Binding-site contacts:
Ligand atom O2' contacts residue ASP50 of chain 1.A at 3.2 Å (salt-bridge).
Ligand atom O3G contacts residue TYR52 of chain 1.A at 3.1 Å (h-bond).
Ligand atom C6 contacts residue LYS137 of chain 1.A at 3.5 Å.
Ligand atom O2B contacts residue LYS36 of chain 1.A at 2.8 Å (salt-bridge).
Ligand atom O1A contacts residue SER37 of chain 1.A at 3.3 Å (h-bond).
Ligand atom O6 contacts residue ASP139 of chain 1.A at 3.5 Å (salt-bridge).
Ligand atom O1G contacts residue THR55 of chain 1.A at 3.0 Å (h-bond).
Ligand atom O2' contacts residue PHE48 of chain 1.A at 3.3 Å.
Ligand atom O1B contacts residue LYS36 of chain 1.A at 3.6 Å (salt-bridge).
Ligand atom PG contacts residue MG1 of chain 1.G at 3.3 Å.
Ligand atom N1 contacts residue ASP139 of chain 1.A at 2.7 Å (salt-bridge).
Ligand atom C6 contacts residue ASP139 of chain 1.A at 3.5 Å.
Ligand atom N2 contacts residue ASP139 of chain 1.A at 2.9 Å (salt-bridge).
Ligand atom O6 contacts residue SER165 of chain 1.A at 3.4 Å.
Ligand atom PB contacts residue MG1 of chain 1.G at 3.2 Å.
Ligand atom C2' contacts residue VAL49 of chain 1.A at 3.4 Å (hydrophobic).
Ligand atom N3B contacts residue GLY33 of chain 1.A at 3.0 Å (h-bond).
Ligand atom O6 contacts residue ASN136 of chain 1.A at 3.3 Å (h-bond).
Ligand atom N3B contacts residue MG1 of chain 1.G at 3.5 Å.
Ligand atom O3G contacts residue PRO54 of chain 1.A at 3.4 Å.
Ligand atom O2B contacts residue GLY35 of chain 1.A at 3.0 Å (h-bond).
Ligand atom O6 contacts residue ALA166 of chain 1.A at 2.8 Å (h-bond).
Ligand atom N3B contacts residue TYR52 of chain 1.A at 3.3 Å.
Ligand atom O2G contacts residue LYS36 of chain 1.A at 2.5 Å (salt-bridge).
Ligand atom O2B contacts residue VAL34 of chain 1.A at 3.3 Å (h-bond).
Ligand atom O6 contacts residue LYS137 of chain 1.A at 3.4 Å.
Ligand atom O1A contacts residue ALA38 of chain 1.A at 2.8 Å (h-bond).
Ligand atom O3' contacts residue ASP50 of chain 1.A at 2.8 Å (salt-bridge).
Ligand atom O1G contacts residue MG1 of chain 1.G at 2.2 Å.
Ligand atom O1A contacts residue GLY35 of chain 1.A at 3.2 Å.
Ligand atom N7 contacts residue ASN136 of chain 1.A at 3.1 Å (h-bond).
Ligand atom O3A contacts residue GLY35 of chain 1.A at 3.2 Å (h-bond).
Ligand atom O1B contacts residue SER37 of chain 1.A at 2.9 Å (h-bond).
Ligand atom O3A contacts residue GLY33 of chain 1.A at 3.6 Å.
Ligand atom O2G contacts residue GLY80 of chain 1.A at 3.0 Å (h-bond).
Ligand atom O1B contacts residue MG1 of chain 1.G at 2.0 Å.
Ligand atom O2G contacts residue ASP32 of chain 1.A at 3.3 Å.
Ligand atom O4' contacts residue LYS137 of chain 1.A at 3.3 Å (salt-bridge).
Ligand atom O2' contacts residue VAL49 of chain 1.A at 2.7 Å (h-bond).
Ligand atom O2A contacts residue TYR52 of chain 1.A at 3.5 Å.

Sequence of chain 1.A:
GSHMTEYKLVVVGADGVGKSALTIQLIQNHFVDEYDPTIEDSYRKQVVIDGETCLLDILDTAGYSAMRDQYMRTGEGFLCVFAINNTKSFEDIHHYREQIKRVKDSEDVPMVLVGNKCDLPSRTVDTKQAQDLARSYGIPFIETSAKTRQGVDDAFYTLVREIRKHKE

The small molecule below binds the protein below.
Small molecule (SMILES): Nc1nc2c(ncn2[C@@H]2O[C@H](CO[P](=O)(O)O[P](=O)(O)NP(=O)(O)O)[C@@H](O)[C@H]2O)c(=O)[nH]1